Binding-site contacts:
Ligand atom C5 contacts residue ASN709 of chain 1.A at 3.7 Å.
Ligand atom C1 contacts residue ASN709 of chain 1.A at 1.5 Å.
Ligand atom O5 contacts residue ASN709 of chain 1.A at 2.4 Å (h-bond).
Ligand atom C3 contacts residue ASN709 of chain 1.A at 3.8 Å.
Ligand atom O7 contacts residue ILE1130 of chain 1.A at 4.4 Å.
Ligand atom O6 contacts residue ASN709 of chain 1.A at 4.2 Å.
Ligand atom N2 contacts residue ASN709 of chain 1.A at 2.9 Å (h-bond).
Ligand atom C8 contacts residue GLY1131 of chain 1.A at 3.5 Å.
Ligand atom C7 contacts residue GLY1131 of chain 1.A at 4.3 Å.
Ligand atom C7 contacts residue ASN709 of chain 1.A at 3.1 Å.
Ligand atom C4 contacts residue ASN709 of chain 1.A at 4.3 Å.
Ligand atom O7 contacts residue ASN709 of chain 1.A at 3.0 Å (h-bond).
Ligand atom C2 contacts residue ASN709 of chain 1.A at 2.5 Å.
Ligand atom C8 contacts residue ASN709 of chain 1.A at 4.1 Å.

The small molecule below binds the protein below.
Small molecule (SMILES): CC(=O)N[C@H]1[C@H](O[C@H]2[C@H](O)[C@@H](NC(C)=O)CO[C@@H]2CO)O[C@H](CO)[C@@H](O)[C@@H]1O

Sequence of chain 1.A:
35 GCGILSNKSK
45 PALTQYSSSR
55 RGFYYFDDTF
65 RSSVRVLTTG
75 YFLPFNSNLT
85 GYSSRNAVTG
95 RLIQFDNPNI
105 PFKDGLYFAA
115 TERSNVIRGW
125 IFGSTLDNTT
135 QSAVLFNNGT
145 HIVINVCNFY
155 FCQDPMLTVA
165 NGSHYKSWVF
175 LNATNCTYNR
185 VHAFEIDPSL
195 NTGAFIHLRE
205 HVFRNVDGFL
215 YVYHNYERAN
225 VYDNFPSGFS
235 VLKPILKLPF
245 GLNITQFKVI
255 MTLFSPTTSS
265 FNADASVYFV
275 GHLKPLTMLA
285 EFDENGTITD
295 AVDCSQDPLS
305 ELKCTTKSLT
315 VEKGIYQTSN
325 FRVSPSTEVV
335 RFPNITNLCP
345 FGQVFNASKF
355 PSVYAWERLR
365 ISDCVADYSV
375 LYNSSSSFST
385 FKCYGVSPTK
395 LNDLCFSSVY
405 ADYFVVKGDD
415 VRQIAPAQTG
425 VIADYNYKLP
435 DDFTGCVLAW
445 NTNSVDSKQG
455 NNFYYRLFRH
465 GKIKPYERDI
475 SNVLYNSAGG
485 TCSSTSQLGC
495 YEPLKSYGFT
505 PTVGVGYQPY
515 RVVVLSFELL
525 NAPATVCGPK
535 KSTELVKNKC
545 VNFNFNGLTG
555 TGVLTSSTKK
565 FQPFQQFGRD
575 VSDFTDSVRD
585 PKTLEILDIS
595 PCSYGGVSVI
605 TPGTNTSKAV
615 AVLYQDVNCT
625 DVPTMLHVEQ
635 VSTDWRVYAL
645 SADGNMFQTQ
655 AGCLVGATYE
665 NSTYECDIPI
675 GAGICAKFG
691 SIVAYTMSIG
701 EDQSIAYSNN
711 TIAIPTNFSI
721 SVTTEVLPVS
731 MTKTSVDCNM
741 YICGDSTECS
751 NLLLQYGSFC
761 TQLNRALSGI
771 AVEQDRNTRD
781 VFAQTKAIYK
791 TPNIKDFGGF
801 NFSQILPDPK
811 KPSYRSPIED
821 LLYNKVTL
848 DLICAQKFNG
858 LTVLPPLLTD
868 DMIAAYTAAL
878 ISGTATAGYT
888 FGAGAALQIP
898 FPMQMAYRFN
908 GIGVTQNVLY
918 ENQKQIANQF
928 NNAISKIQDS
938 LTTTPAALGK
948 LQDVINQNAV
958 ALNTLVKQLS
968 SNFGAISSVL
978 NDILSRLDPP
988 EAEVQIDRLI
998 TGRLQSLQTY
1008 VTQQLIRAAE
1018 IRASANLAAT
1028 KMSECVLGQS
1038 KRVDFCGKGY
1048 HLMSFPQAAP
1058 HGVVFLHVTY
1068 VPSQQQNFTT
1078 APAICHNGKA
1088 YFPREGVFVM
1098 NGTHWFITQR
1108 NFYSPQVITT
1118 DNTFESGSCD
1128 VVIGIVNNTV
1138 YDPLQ